Sequence of chain 1.E:
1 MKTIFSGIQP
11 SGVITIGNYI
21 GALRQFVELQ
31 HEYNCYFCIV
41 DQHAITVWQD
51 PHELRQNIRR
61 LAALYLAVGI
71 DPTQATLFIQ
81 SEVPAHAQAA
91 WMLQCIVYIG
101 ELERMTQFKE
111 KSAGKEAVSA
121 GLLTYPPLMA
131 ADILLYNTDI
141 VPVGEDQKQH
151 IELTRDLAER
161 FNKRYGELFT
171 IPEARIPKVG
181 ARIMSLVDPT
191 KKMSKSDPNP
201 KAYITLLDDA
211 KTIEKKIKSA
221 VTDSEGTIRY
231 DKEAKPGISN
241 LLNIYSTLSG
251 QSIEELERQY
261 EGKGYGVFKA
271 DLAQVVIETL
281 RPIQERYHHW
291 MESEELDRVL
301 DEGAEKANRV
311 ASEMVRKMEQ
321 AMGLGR

This protein binds this small molecule.
Small molecule (SMILES): N[C@@H](Cc1c[nH]c2ccccc12)C(=O)O

Binding-site contacts:
Ligand atom OXT contacts residue GLN147 of chain 1.E at 3.8 Å.
Ligand atom NE1 contacts residue GLY7 of chain 1.E at 4.0 Å.
Ligand atom CZ2 contacts residue ILE133 of chain 1.E at 4.4 Å (hydrophobic).
Ligand atom CZ2 contacts residue PHE5 of chain 1.E at 3.5 Å (hydrophobic).
Ligand atom C contacts residue GLN147 of chain 1.E at 3.4 Å.
Ligand atom CA contacts residue MET129 of chain 1.E at 4.2 Å (hydrophobic).
Ligand atom CE2 contacts residue MET129 of chain 1.E at 4.0 Å (hydrophobic).
Ligand atom NE1 contacts residue MET129 of chain 1.E at 4.0 Å.
Ligand atom CE2 contacts residue ASP132 of chain 1.E at 4.4 Å.
Ligand atom OXT contacts residue GLY7 of chain 1.E at 4.2 Å.
Ligand atom N contacts residue GLN147 of chain 1.E at 4.2 Å.
Ligand atom CD1 contacts residue ASP132 of chain 1.E at 3.4 Å.
Ligand atom CE2 contacts residue PHE5 of chain 1.E at 4.4 Å (hydrophobic).
Ligand atom CE3 contacts residue VAL143 of chain 1.E at 4.2 Å (hydrophobic).
Ligand atom CH2 contacts residue SER6 of chain 1.E at 4.1 Å.
Ligand atom NE1 contacts residue HIS43 of chain 1.E at 4.2 Å.
Ligand atom CZ3 contacts residue VAL143 of chain 1.E at 3.5 Å (hydrophobic).
Ligand atom CD1 contacts residue VAL40 of chain 1.E at 3.8 Å (hydrophobic).
Ligand atom CA contacts residue GLN147 of chain 1.E at 3.6 Å.
Ligand atom O contacts residue GLN147 of chain 1.E at 3.6 Å.
Ligand atom CZ3 contacts residue GLY7 of chain 1.E at 4.0 Å.
Ligand atom CZ2 contacts residue GLY7 of chain 1.E at 3.2 Å.
Ligand atom CD1 contacts residue MET129 of chain 1.E at 3.8 Å (hydrophobic).
Ligand atom NE1 contacts residue ASP132 of chain 1.E at 3.1 Å (salt-bridge).
Ligand atom CZ3 contacts residue MET129 of chain 1.E at 3.8 Å (hydrophobic).
Ligand atom CD2 contacts residue GLY7 of chain 1.E at 4.2 Å.
Ligand atom CZ3 contacts residue VAL141 of chain 1.E at 4.0 Å (hydrophobic).
Ligand atom CH2 contacts residue PHE5 of chain 1.E at 3.9 Å (hydrophobic).
Ligand atom CE3 contacts residue MET129 of chain 1.E at 3.3 Å (hydrophobic).
Ligand atom CZ2 contacts residue SER6 of chain 1.E at 4.1 Å.
Ligand atom CH2 contacts residue GLY7 of chain 1.E at 3.3 Å.
Ligand atom CD1 contacts residue HIS43 of chain 1.E at 3.5 Å.
Ligand atom CD2 contacts residue MET129 of chain 1.E at 3.6 Å (hydrophobic).
Ligand atom O contacts residue GLN9 of chain 1.E at 3.9 Å.
Ligand atom CH2 contacts residue VAL143 of chain 1.E at 4.4 Å (hydrophobic).
Ligand atom CG contacts residue MET129 of chain 1.E at 3.7 Å (hydrophobic).
Ligand atom NE1 contacts residue VAL40 of chain 1.E at 3.7 Å.
Ligand atom CE2 contacts residue GLY7 of chain 1.E at 3.7 Å.
Ligand atom CH2 contacts residue VAL141 of chain 1.E at 3.8 Å (hydrophobic).
Ligand atom CB contacts residue MET129 of chain 1.E at 3.8 Å (hydrophobic).